Sequence of chain 2.A:
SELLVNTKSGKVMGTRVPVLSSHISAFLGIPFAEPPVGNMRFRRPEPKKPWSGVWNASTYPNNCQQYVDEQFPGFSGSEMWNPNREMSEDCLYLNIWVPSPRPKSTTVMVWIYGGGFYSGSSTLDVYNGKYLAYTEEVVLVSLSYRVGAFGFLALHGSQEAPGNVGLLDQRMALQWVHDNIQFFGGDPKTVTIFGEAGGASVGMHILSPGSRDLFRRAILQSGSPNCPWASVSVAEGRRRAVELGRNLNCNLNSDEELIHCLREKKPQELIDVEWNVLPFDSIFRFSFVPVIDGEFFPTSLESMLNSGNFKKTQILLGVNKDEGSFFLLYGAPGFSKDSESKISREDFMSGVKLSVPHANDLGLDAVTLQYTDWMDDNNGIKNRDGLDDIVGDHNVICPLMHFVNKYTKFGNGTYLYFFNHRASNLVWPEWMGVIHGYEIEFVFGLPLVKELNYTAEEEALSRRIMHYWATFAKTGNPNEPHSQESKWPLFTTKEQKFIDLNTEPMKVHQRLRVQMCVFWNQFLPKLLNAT

Binding-site contacts:
Ligand atom C1 contacts residue SER58 of chain 2.A at 4.2 Å.
Ligand atom C3 contacts residue ASN56 of chain 2.A at 3.7 Å.
Ligand atom O5 contacts residue ASN56 of chain 2.A at 2.1 Å (h-bond).
Ligand atom C2 contacts residue SER58 of chain 2.A at 4.3 Å.
Ligand atom O6 contacts residue ASN56 of chain 2.A at 4.2 Å.
Ligand atom C1 contacts residue ASN56 of chain 2.A at 1.4 Å.
Ligand atom N2 contacts residue ASN56 of chain 2.A at 3.3 Å (h-bond).
Ligand atom O5 contacts residue SER58 of chain 2.A at 4.4 Å.
Ligand atom C6 contacts residue ASN56 of chain 2.A at 4.4 Å.
Ligand atom C5 contacts residue ASN56 of chain 2.A at 3.5 Å.
Ligand atom C4 contacts residue ASN56 of chain 2.A at 3.9 Å.
Ligand atom C2 contacts residue ASN56 of chain 2.A at 2.5 Å.

A small-molecule ligand and the protein it binds are described below.
Small molecule (SMILES): CC(=O)N[C@@H]1[C@@H](O)[C@H](O)[C@@H](CO)O[C@H]1O